Sequence of chain 1.A:
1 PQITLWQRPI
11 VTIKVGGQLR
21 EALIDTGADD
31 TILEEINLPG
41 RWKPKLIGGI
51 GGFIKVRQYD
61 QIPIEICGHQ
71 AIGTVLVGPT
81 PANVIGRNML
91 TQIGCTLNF

Sequence of chain 2.A:
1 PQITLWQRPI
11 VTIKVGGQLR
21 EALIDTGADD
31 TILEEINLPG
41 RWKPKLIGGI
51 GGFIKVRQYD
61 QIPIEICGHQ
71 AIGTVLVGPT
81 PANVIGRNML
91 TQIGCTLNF

Binding-site contacts:
Ligand atom CAY contacts residue JDV1 of chain 2.D at 1.0 Å.
Ligand atom OBP contacts residue JDV1 of chain 2.D at 1.5 Å (h-bond).
Ligand atom CBL contacts residue JDV1 of chain 2.D at 1.9 Å.
Ligand atom CBH contacts residue JDV1 of chain 2.D at 0.8 Å.
Ligand atom CAE contacts residue JDV1 of chain 2.D at 0.2 Å.
Ligand atom CBA contacts residue JDV1 of chain 2.D at 0.9 Å.
Ligand atom OAV contacts residue JDV1 of chain 2.D at 0.9 Å (h-bond).
Ligand atom CAJ contacts residue JDV1 of chain 2.D at 0.5 Å.
Ligand atom CAP contacts residue JDV1 of chain 2.D at 1.5 Å.
Ligand atom CAS contacts residue JDV1 of chain 2.D at 1.4 Å.
Ligand atom CAG contacts residue JDV1 of chain 2.D at 1.0 Å.
Ligand atom CAH contacts residue JDV1 of chain 2.D at 1.6 Å.
Ligand atom CAD contacts residue JDV1 of chain 2.D at 1.7 Å.
Ligand atom CAT contacts residue JDV1 of chain 2.D at 0.6 Å.
Ligand atom CAW contacts residue JDV1 of chain 2.D at 0.9 Å.
Ligand atom CBR contacts residue JDV1 of chain 2.D at 0.8 Å.
Ligand atom SAR contacts residue JDV1 of chain 2.D at 1.3 Å (h-bond).
Ligand atom CAO contacts residue JDV1 of chain 2.D at 1.4 Å.
Ligand atom CBB contacts residue JDV1 of chain 2.D at 1.9 Å.
Ligand atom CAZ contacts residue JDV1 of chain 2.D at 0.5 Å.
Ligand atom OAM contacts residue JDV1 of chain 2.D at 0.9 Å (h-bond).
Ligand atom OAB contacts residue JDV1 of chain 2.D at 2.3 Å.
Ligand atom CAX contacts residue JDV1 of chain 2.D at 0.4 Å.
Ligand atom OAU contacts residue JDV1 of chain 2.D at 2.2 Å.
Ligand atom CBT contacts residue JDV1 of chain 2.D at 0.7 Å.
Ligand atom NAQ contacts residue JDV1 of chain 2.D at 1.0 Å (h-bond).
Ligand atom SBC contacts residue JDV1 of chain 2.D at 0.2 Å.
Ligand atom CBD contacts residue JDV1 of chain 2.D at 1.1 Å.
Ligand atom NBE contacts residue JDV1 of chain 2.D at 0.4 Å (h-bond).
Ligand atom CAA contacts residue JDV1 of chain 2.D at 1.1 Å.
Ligand atom CBS contacts residue JDV1 of chain 2.D at 1.3 Å.
Ligand atom CBM contacts residue JDV1 of chain 2.D at 0.7 Å.
Ligand atom CAL contacts residue JDV1 of chain 2.D at 1.4 Å.
Ligand atom CAF contacts residue JDV1 of chain 2.D at 0.4 Å.
Ligand atom NBF contacts residue JDV1 of chain 2.D at 2.2 Å.
Ligand atom CBQ contacts residue JDV1 of chain 2.D at 0.9 Å.
Ligand atom OAK contacts residue JDV1 of chain 2.D at 1.3 Å.
Ligand atom OAI contacts residue JDV1 of chain 2.D at 0.4 Å (h-bond).
Ligand atom CBI contacts residue JDV1 of chain 2.D at 1.3 Å.
Ligand atom NAN contacts residue JDV1 of chain 2.D at 0.9 Å.

A protein and the small-molecule ligand that binds it are described below.
Small molecule (SMILES): CC(C)CN(C[C@@H](O)[C@H](Cc1ccc(F)cc1)NC(=O)O[C@H]1[C@H]2CO[C@H]3OC[C@@H]1[C@H]3C2)S(=O)(=O)c1ccc2nc(NC3CC3)sc2c1